Sequence of chain 1.C:
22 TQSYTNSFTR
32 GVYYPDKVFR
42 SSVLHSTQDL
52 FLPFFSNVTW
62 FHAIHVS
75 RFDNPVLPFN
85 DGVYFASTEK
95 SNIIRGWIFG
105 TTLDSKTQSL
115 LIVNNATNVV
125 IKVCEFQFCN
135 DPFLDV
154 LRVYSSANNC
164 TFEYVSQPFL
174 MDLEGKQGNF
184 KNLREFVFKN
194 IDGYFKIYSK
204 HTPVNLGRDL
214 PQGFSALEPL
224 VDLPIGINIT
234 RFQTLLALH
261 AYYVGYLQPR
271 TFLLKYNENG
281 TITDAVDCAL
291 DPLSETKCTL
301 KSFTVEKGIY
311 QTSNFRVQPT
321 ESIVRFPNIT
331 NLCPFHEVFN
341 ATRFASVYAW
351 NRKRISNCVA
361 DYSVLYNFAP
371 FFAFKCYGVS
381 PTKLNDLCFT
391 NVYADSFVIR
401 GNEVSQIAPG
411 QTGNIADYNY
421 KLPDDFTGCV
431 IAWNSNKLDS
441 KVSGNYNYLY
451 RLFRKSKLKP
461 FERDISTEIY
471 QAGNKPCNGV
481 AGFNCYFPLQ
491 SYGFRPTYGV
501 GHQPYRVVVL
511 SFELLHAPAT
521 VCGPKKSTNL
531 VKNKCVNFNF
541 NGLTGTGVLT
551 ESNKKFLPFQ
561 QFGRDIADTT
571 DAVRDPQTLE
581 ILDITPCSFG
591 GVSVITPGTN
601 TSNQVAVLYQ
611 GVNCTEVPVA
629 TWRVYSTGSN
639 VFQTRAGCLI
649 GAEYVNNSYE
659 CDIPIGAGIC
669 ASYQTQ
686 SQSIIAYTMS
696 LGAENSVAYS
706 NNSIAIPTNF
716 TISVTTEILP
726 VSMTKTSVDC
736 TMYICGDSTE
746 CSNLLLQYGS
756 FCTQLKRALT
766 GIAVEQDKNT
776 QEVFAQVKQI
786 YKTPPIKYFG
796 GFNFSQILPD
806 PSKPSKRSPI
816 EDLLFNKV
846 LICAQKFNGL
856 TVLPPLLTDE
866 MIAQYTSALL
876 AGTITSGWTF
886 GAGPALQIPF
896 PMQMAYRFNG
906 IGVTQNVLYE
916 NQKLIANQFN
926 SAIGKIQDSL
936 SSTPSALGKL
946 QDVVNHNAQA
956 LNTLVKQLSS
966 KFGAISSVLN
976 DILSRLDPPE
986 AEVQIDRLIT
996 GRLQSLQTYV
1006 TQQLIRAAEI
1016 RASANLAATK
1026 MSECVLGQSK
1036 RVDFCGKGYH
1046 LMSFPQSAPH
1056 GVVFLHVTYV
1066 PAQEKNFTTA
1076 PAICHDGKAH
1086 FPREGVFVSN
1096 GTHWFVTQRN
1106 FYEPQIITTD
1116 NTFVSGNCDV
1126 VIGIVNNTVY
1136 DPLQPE

The small molecule below binds the protein below.
Small molecule (SMILES): CC(=O)N[C@H]1[C@H](O[C@H]2[C@H](O)[C@@H](NC(C)=O)CO[C@@H]2CO)O[C@H](CO)[C@@H](O[C@@H]2O[C@H](CO)[C@@H](O)[C@H](O)[C@@H]2O)[C@@H]1O

Binding-site contacts:
Ligand atom C4 contacts residue HIS1098 of chain 1.C at 3.8 Å.
Ligand atom O5 contacts residue ASN1095 of chain 1.C at 2.4 Å (h-bond).
Ligand atom N2 contacts residue ASN1095 of chain 1.C at 2.9 Å (h-bond).
Ligand atom C1 contacts residue ASN1095 of chain 1.C at 1.4 Å.
Ligand atom C3 contacts residue THR1097 of chain 1.C at 4.1 Å.
Ligand atom O4 contacts residue HIS1098 of chain 1.C at 3.5 Å.
Ligand atom C1 contacts residue THR1097 of chain 1.C at 4.3 Å.
Ligand atom N2 contacts residue GLY1096 of chain 1.C at 4.5 Å.
Ligand atom O5 contacts residue HIS1098 of chain 1.C at 4.2 Å.
Ligand atom C3 contacts residue ASN1095 of chain 1.C at 3.8 Å.
Ligand atom C7 contacts residue HIS1098 of chain 1.C at 4.4 Å.
Ligand atom C8 contacts residue THR1097 of chain 1.C at 4.4 Å.
Ligand atom N2 contacts residue THR1097 of chain 1.C at 3.9 Å.
Ligand atom C5 contacts residue PHE1100 of chain 1.C at 4.4 Å (hydrophobic).
Ligand atom O5 contacts residue PHE1100 of chain 1.C at 4.0 Å.
Ligand atom C5 contacts residue HIS1098 of chain 1.C at 3.4 Å.
Ligand atom C2 contacts residue THR1097 of chain 1.C at 4.3 Å.
Ligand atom C2 contacts residue HIS1098 of chain 1.C at 4.5 Å.
Ligand atom C3 contacts residue HIS1098 of chain 1.C at 3.8 Å.
Ligand atom C5 contacts residue ASN1095 of chain 1.C at 3.7 Å.
Ligand atom C7 contacts residue ASN1095 of chain 1.C at 4.0 Å.
Ligand atom N2 contacts residue HIS1098 of chain 1.C at 4.5 Å.
Ligand atom C6 contacts residue PHE1100 of chain 1.C at 3.6 Å (hydrophobic).
Ligand atom C4 contacts residue ASN1095 of chain 1.C at 4.2 Å.
Ligand atom C2 contacts residue ASN1095 of chain 1.C at 2.5 Å.
Ligand atom C6 contacts residue HIS1098 of chain 1.C at 4.3 Å.
Ligand atom C1 contacts residue HIS1098 of chain 1.C at 4.0 Å.